Sequence of chain 1.C:
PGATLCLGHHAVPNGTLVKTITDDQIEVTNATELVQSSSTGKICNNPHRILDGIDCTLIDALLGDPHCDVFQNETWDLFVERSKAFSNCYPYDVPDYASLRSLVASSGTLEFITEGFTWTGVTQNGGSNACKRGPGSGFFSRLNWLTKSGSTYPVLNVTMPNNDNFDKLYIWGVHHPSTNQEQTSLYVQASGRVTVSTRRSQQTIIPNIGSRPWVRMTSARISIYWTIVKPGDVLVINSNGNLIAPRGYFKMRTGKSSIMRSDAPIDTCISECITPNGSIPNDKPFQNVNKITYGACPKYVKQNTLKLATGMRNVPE

Binding-site contacts:
Ligand atom O7 contacts residue ASN279 of chain 1.C at 3.1 Å (h-bond).
Ligand atom C5 contacts residue ASN292 of chain 1.C at 3.8 Å.
Ligand atom C4 contacts residue ASN279 of chain 1.C at 4.2 Å.
Ligand atom C6 contacts residue GLU69 of chain 1.D at 4.4 Å.
Ligand atom N2 contacts residue ASN279 of chain 1.C at 3.0 Å (h-bond).
Ligand atom C7 contacts residue VAL291 of chain 1.C at 4.4 Å (hydrophobic).
Ligand atom C7 contacts residue ASN279 of chain 1.C at 3.3 Å.
Ligand atom C8 contacts residue VAL291 of chain 1.C at 4.3 Å (hydrophobic).
Ligand atom N2 contacts residue VAL291 of chain 1.C at 3.6 Å.
Ligand atom C3 contacts residue ASN279 of chain 1.C at 3.8 Å.
Ligand atom C6 contacts residue ASN292 of chain 1.C at 3.9 Å.
Ligand atom O5 contacts residue ASN279 of chain 1.C at 2.3 Å (h-bond).
Ligand atom O5 contacts residue ASN292 of chain 1.C at 3.8 Å.
Ligand atom C1 contacts residue ASN279 of chain 1.C at 1.4 Å.
Ligand atom C3 contacts residue VAL291 of chain 1.C at 4.2 Å (hydrophobic).
Ligand atom C8 contacts residue SER39 of chain 1.C at 3.3 Å.
Ligand atom C5 contacts residue ASN279 of chain 1.C at 3.6 Å.
Ligand atom C2 contacts residue VAL291 of chain 1.C at 4.0 Å (hydrophobic).
Ligand atom C2 contacts residue ASN279 of chain 1.C at 2.5 Å.
Ligand atom C8 contacts residue GLU69 of chain 1.D at 3.4 Å.
Ligand atom C1 contacts residue ASN292 of chain 1.C at 4.1 Å.
Ligand atom C1 contacts residue VAL291 of chain 1.C at 3.6 Å (hydrophobic).

The small molecule below binds the protein below.
Small molecule (SMILES): CC(=O)N[C@H]1[C@H](O[C@H]2[C@H](O)[C@@H](NC(C)=O)CO[C@@H]2CO)O[C@H](CO)[C@@H](O)[C@@H]1O

Sequence of chain 1.D:
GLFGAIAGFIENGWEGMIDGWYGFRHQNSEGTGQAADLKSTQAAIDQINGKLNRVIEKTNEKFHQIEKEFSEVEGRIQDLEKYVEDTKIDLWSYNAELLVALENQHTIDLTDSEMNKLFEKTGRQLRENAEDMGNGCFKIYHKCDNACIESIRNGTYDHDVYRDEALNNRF